A protein and the small-molecule ligand that binds it are described below.
Small molecule (SMILES): Nc1ccn([C@H]2C[C@H](O)[C@@H](COP(=O)(O)NP(=O)(O)OP(=O)(O)O)O2)c(=O)n1

Binding-site contacts:
Ligand atom O2B contacts residue GLY170 of chain 1.A at 3.5 Å.
Ligand atom O3B contacts residue MN1 of chain 1.F at 3.6 Å.
Ligand atom O2 contacts residue TYR262 of chain 1.A at 3.3 Å.
Ligand atom PA contacts residue MN1 of chain 1.E at 3.4 Å.
Ligand atom C2' contacts residue ASP267 of chain 1.A at 3.7 Å.
Ligand atom PG contacts residue SER171 of chain 1.A at 3.5 Å.
Ligand atom N3 contacts residue ASP267 of chain 1.A at 3.7 Å.
Ligand atom PG contacts residue MN1 of chain 1.F at 3.4 Å.
Ligand atom O1A contacts residue MN1 of chain 1.E at 2.2 Å.
Ligand atom C2' contacts residue ASN270 of chain 1.A at 3.8 Å.
Ligand atom N3A contacts residue MN1 of chain 1.F at 3.4 Å.
Ligand atom O1G contacts residue ASP181 of chain 1.A at 2.8 Å (salt-bridge).
Ligand atom O1A contacts residue ASP183 of chain 1.A at 2.8 Å (salt-bridge).
Ligand atom C2' contacts residue GLY265 of chain 1.A at 3.7 Å.
Ligand atom C1' contacts residue TYR262 of chain 1.A at 3.7 Å (hydrophobic).
Ligand atom O2B contacts residue SER171 of chain 1.A at 3.1 Å (h-bond).
Ligand atom C2' contacts residue TYR262 of chain 1.A at 3.5 Å (hydrophobic).
Ligand atom O3B contacts residue SER171 of chain 1.A at 3.3 Å (h-bond).
Ligand atom O3' contacts residue PHE263 of chain 1.A at 3.8 Å.
Ligand atom C5' contacts residue ASP183 of chain 1.A at 3.8 Å.
Ligand atom C2 contacts residue ASP267 of chain 1.A at 3.7 Å.
Ligand atom O3' contacts residue ARG174 of chain 1.A at 3.5 Å (salt-bridge).
Ligand atom PB contacts residue MN1 of chain 1.F at 3.0 Å.
Ligand atom C4' contacts residue PHE263 of chain 1.A at 3.6 Å (hydrophobic).
Ligand atom O3G contacts residue GLY180 of chain 1.A at 2.7 Å (h-bond).
Ligand atom PA contacts residue MN1 of chain 1.F at 3.2 Å.
Ligand atom PG contacts residue GLY180 of chain 1.A at 3.8 Å.
Ligand atom O2 contacts residue ASN270 of chain 1.A at 3.1 Å (h-bond).
Ligand atom O3' contacts residue THR264 of chain 1.A at 3.3 Å (h-bond).
Ligand atom C2 contacts residue TYR262 of chain 1.A at 3.6 Å (hydrophobic).
Ligand atom O2 contacts residue ASP267 of chain 1.A at 3.8 Å.
Ligand atom O3G contacts residue SER179 of chain 1.A at 3.6 Å.
Ligand atom O2B contacts residue MN1 of chain 1.F at 2.0 Å.
Ligand atom O3G contacts residue SER171 of chain 1.A at 2.6 Å (h-bond).
Ligand atom O3' contacts residue GLY265 of chain 1.A at 3.3 Å.
Ligand atom O1A contacts residue MN1 of chain 1.F at 2.2 Å.
Ligand atom O1B contacts residue ARG174 of chain 1.A at 2.9 Å (salt-bridge).
Ligand atom O1A contacts residue ASP181 of chain 1.A at 3.1 Å (salt-bridge).
Ligand atom O1G contacts residue MN1 of chain 1.F at 2.1 Å.
Ligand atom O2B contacts residue ASP183 of chain 1.A at 3.0 Å (salt-bridge).

Sequence of chain 1.A:
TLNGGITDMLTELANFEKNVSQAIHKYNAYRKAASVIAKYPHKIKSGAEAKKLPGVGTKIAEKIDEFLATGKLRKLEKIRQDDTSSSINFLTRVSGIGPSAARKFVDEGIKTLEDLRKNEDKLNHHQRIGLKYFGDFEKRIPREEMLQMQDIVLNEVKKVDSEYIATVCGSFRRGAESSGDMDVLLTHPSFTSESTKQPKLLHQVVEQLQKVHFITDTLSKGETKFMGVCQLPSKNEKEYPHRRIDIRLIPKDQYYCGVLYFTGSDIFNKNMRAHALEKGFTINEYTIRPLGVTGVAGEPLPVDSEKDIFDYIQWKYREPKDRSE